Sequence of chain 1.A:
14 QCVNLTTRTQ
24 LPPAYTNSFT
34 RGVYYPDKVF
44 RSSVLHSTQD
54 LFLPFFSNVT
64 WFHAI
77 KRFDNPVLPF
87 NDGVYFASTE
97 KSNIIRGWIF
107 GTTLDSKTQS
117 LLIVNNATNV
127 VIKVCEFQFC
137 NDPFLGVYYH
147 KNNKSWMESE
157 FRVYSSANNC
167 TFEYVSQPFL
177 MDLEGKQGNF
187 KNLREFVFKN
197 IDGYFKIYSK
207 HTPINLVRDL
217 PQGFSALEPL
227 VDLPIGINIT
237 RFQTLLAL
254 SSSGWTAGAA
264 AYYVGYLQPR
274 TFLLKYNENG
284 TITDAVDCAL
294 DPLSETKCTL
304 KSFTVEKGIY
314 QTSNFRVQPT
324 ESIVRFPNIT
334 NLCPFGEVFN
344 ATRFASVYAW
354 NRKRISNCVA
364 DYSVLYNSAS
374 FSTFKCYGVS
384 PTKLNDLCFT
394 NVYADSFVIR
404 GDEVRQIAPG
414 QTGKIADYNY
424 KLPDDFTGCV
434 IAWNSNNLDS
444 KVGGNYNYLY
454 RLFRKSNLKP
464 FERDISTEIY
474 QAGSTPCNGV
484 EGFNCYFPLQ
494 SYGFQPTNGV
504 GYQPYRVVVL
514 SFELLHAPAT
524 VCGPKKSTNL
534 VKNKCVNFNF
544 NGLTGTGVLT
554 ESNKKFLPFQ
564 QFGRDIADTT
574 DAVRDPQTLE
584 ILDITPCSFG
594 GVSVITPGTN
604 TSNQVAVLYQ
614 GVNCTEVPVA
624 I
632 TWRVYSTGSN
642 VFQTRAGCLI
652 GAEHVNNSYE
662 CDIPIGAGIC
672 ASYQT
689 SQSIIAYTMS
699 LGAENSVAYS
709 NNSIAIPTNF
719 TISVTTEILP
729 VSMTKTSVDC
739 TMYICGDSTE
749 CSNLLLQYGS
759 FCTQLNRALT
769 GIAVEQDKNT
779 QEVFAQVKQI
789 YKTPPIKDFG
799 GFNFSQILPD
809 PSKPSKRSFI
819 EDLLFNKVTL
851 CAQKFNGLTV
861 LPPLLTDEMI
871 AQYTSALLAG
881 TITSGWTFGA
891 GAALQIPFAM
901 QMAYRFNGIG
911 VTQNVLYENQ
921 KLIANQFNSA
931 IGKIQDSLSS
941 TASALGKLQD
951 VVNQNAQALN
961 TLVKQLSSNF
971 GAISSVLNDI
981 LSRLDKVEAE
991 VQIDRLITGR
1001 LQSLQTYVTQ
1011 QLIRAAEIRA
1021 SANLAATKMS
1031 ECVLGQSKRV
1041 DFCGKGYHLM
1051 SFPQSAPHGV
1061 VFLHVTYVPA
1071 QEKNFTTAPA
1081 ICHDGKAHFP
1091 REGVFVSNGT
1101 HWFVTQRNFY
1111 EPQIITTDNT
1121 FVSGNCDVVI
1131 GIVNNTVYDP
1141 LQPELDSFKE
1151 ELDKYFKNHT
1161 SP

Sequence of chain 1.B:
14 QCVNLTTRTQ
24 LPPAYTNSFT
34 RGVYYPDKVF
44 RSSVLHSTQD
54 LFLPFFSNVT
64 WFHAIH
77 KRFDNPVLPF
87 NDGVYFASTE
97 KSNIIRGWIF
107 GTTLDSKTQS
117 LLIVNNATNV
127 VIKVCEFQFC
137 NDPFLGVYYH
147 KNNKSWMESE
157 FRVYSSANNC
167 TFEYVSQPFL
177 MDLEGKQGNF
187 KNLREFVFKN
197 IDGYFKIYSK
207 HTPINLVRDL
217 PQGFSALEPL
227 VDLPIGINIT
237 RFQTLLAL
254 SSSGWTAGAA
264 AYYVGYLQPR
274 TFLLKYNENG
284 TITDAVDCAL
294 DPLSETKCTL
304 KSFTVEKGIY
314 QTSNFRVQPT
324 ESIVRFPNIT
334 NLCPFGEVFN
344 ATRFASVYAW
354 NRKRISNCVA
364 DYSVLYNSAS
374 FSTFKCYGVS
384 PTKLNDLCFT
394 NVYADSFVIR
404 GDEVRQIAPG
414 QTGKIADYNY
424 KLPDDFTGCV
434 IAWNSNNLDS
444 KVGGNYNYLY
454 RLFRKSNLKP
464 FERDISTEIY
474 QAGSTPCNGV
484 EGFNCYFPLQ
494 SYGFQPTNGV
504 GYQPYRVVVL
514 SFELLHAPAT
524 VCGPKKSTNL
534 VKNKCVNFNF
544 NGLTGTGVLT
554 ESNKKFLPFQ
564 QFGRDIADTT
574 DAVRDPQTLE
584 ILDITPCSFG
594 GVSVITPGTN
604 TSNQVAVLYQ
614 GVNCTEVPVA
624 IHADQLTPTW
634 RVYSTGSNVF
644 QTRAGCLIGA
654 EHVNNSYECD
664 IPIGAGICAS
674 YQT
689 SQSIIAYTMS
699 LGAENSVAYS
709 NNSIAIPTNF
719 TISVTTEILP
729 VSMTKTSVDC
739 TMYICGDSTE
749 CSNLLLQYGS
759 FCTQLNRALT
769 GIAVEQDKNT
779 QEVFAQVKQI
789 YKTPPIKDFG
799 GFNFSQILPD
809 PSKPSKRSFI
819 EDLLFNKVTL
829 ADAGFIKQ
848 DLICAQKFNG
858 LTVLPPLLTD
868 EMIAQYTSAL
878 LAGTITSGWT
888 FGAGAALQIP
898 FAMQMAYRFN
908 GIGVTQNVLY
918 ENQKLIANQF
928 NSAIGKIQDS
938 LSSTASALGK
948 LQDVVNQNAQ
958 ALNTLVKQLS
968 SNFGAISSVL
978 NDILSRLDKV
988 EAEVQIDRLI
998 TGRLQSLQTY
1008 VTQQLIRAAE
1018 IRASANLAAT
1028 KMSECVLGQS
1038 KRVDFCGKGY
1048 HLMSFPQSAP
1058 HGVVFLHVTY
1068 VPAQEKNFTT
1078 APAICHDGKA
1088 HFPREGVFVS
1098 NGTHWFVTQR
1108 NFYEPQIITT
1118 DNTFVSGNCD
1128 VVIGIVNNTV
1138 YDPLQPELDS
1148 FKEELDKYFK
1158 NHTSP

Binding-site contacts:
Ligand atom O7 contacts residue ASN234 of chain 1.B at 3.2 Å (h-bond).
Ligand atom C6 contacts residue LYS458 of chain 1.A at 3.8 Å.
Ligand atom O6 contacts residue THR108 of chain 1.B at 3.5 Å (h-bond).
Ligand atom O7 contacts residue ARG457 of chain 1.A at 3.3 Å (salt-bridge).
Ligand atom C8 contacts residue ASN234 of chain 1.B at 4.0 Å.
Ligand atom C7 contacts residue ASN234 of chain 1.B at 3.0 Å.
Ligand atom C5 contacts residue LYS458 of chain 1.A at 4.2 Å.
Ligand atom C5 contacts residue ASN234 of chain 1.B at 3.9 Å.
Ligand atom C3 contacts residue ASN234 of chain 1.B at 3.6 Å.
Ligand atom C2 contacts residue ASN234 of chain 1.B at 2.2 Å.
Ligand atom C1 contacts residue THR108 of chain 1.B at 4.0 Å.
Ligand atom C5 contacts residue THR108 of chain 1.B at 3.9 Å.
Ligand atom C8 contacts residue THR236 of chain 1.B at 4.0 Å.
Ligand atom O5 contacts residue THR236 of chain 1.B at 3.2 Å (h-bond).
Ligand atom C4 contacts residue ASN234 of chain 1.B at 4.3 Å.
Ligand atom O5 contacts residue ASN234 of chain 1.B at 2.7 Å (h-bond).
Ligand atom C5 contacts residue THR236 of chain 1.B at 3.5 Å.
Ligand atom O3 contacts residue SER459 of chain 1.A at 4.5 Å.
Ligand atom C1 contacts residue ASN234 of chain 1.B at 1.5 Å.
Ligand atom C8 contacts residue GLU465 of chain 1.A at 2.8 Å.
Ligand atom C6 contacts residue THR236 of chain 1.B at 3.9 Å.
Ligand atom C6 contacts residue THR108 of chain 1.B at 3.6 Å.
Ligand atom O7 contacts residue GLU465 of chain 1.A at 3.4 Å (salt-bridge).
Ligand atom O5 contacts residue THR108 of chain 1.B at 3.1 Å (h-bond).
Ligand atom C1 contacts residue THR236 of chain 1.B at 3.5 Å.
Ligand atom C7 contacts residue ARG457 of chain 1.A at 4.2 Å.
Ligand atom N2 contacts residue ASN234 of chain 1.B at 2.5 Å (h-bond).
Ligand atom C8 contacts residue LYS462 of chain 1.A at 3.4 Å.
Ligand atom C7 contacts residue GLU465 of chain 1.A at 3.6 Å.

A small-molecule ligand and the protein it binds are described below.
Small molecule (SMILES): CC(=O)N[C@H]1[C@H](O[C@H]2[C@H](O)[C@@H](NC(C)=O)CO[C@@H]2CO)O[C@H](CO)[C@@H](O)[C@@H]1O